Sequence of chain 1.F:
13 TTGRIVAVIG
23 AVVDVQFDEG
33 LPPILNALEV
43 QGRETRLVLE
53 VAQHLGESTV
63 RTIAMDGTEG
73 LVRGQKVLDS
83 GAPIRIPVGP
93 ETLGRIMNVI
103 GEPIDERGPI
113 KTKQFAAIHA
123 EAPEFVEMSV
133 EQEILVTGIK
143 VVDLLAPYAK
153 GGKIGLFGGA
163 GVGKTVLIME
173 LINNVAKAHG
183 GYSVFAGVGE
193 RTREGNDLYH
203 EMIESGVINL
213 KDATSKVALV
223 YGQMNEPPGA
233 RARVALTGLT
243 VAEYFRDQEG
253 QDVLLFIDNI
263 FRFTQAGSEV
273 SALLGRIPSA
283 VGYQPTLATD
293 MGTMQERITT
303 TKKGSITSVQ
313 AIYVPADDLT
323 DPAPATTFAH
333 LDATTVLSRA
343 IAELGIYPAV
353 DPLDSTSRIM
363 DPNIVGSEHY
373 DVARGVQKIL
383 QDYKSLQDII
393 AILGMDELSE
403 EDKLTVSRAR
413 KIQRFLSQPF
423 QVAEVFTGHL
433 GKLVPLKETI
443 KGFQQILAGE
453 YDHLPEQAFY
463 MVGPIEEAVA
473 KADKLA

Sequence of chain 1.B:
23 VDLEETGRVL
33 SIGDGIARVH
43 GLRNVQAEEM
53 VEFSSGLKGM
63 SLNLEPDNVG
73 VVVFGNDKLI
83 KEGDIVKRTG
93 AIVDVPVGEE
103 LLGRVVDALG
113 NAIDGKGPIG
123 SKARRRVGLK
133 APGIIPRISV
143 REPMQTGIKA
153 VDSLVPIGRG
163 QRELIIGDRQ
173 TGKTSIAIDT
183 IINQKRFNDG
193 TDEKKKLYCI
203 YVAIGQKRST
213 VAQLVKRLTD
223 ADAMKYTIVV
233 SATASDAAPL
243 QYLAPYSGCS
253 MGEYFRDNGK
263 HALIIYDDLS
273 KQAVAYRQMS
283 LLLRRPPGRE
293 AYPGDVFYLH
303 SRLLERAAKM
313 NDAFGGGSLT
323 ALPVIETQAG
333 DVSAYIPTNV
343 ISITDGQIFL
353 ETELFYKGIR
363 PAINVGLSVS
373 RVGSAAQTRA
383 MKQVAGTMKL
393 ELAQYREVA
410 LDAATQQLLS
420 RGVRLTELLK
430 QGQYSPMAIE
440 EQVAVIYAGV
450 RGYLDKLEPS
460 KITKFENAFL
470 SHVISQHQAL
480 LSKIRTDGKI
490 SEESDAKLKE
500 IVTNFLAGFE

The protein below binds the small molecule below.
Small molecule (SMILES): Nc1ncnc2c1ncn2[C@@H]1O[C@H](CO[P](=O)(O)O[P](=O)(O)NP(=O)(O)O)[C@@H](O)[C@H]1O

Binding-site contacts:
Ligand atom N3B contacts residue ARG373 of chain 1.B at 3.3 Å (salt-bridge).
Ligand atom C6 contacts residue TYR349 of chain 1.F at 3.5 Å (hydrophobic).
Ligand atom O2B contacts residue MG1 of chain 1.FA at 2.2 Å.
Ligand atom N1 contacts residue ALA425 of chain 1.F at 3.5 Å.
Ligand atom O3A contacts residue LYS166 of chain 1.F at 3.4 Å (salt-bridge).
Ligand atom O2A contacts residue VAL168 of chain 1.F at 2.5 Å (h-bond).
Ligand atom PG contacts residue GLY163 of chain 1.F at 3.5 Å.
Ligand atom O3' contacts residue PHE428 of chain 1.F at 3.3 Å.
Ligand atom O2A contacts residue THR167 of chain 1.F at 3.1 Å (h-bond).
Ligand atom O2B contacts residue THR167 of chain 1.F at 2.9 Å (h-bond).
Ligand atom C5 contacts residue TYR349 of chain 1.F at 3.2 Å (hydrophobic).
Ligand atom O2G contacts residue MG1 of chain 1.FA at 2.2 Å.
Ligand atom O2G contacts residue GLU192 of chain 1.F at 3.5 Å (salt-bridge).
Ligand atom N6 contacts residue VAL168 of chain 1.F at 3.5 Å.
Ligand atom O1B contacts residue GLY165 of chain 1.F at 3.1 Å (h-bond).
Ligand atom O2G contacts residue ARG193 of chain 1.F at 3.5 Å (salt-bridge).
Ligand atom N7 contacts residue TYR349 of chain 1.F at 3.6 Å.
Ligand atom O1G contacts residue ARG193 of chain 1.F at 3.1 Å (salt-bridge).
Ligand atom O1B contacts residue VAL164 of chain 1.F at 3.4 Å (h-bond).
Ligand atom O1A contacts residue ARG373 of chain 1.B at 2.9 Å (salt-bridge).
Ligand atom O1G contacts residue ARG373 of chain 1.B at 3.2 Å (salt-bridge).
Ligand atom N7 contacts residue VAL168 of chain 1.F at 3.5 Å.
Ligand atom O3G contacts residue GLY163 of chain 1.F at 2.8 Å (h-bond).
Ligand atom O1G contacts residue SER344 of chain 1.B at 3.1 Å.
Ligand atom PG contacts residue MG1 of chain 1.FA at 3.4 Å.
Ligand atom O2' contacts residue PHE428 of chain 1.F at 3.2 Å.
Ligand atom O3A contacts residue GLY165 of chain 1.F at 3.0 Å (h-bond).
Ligand atom N3B contacts residue GLY163 of chain 1.F at 3.1 Å (h-bond).
Ligand atom O1B contacts residue LYS166 of chain 1.F at 2.8 Å (salt-bridge).
Ligand atom N6 contacts residue PHE422 of chain 1.F at 3.4 Å.
Ligand atom PB contacts residue MG1 of chain 1.FA at 3.4 Å.
Ligand atom O3G contacts residue GLY161 of chain 1.F at 3.5 Å (h-bond).
Ligand atom O1G contacts residue ILE343 of chain 1.B at 3.4 Å (h-bond).
Ligand atom O3G contacts residue LYS166 of chain 1.F at 2.6 Å (salt-bridge).
Ligand atom C2 contacts residue THR429 of chain 1.F at 3.4 Å.
Ligand atom PB contacts residue LYS166 of chain 1.F at 3.4 Å.
Ligand atom C4 contacts residue TYR349 of chain 1.F at 3.4 Å (hydrophobic).
Ligand atom O3G contacts residue ALA162 of chain 1.F at 3.2 Å.
Ligand atom N1 contacts residue TYR349 of chain 1.F at 3.4 Å.
Ligand atom N9 contacts residue TYR349 of chain 1.F at 3.4 Å.